Sequence of chain 1.A:
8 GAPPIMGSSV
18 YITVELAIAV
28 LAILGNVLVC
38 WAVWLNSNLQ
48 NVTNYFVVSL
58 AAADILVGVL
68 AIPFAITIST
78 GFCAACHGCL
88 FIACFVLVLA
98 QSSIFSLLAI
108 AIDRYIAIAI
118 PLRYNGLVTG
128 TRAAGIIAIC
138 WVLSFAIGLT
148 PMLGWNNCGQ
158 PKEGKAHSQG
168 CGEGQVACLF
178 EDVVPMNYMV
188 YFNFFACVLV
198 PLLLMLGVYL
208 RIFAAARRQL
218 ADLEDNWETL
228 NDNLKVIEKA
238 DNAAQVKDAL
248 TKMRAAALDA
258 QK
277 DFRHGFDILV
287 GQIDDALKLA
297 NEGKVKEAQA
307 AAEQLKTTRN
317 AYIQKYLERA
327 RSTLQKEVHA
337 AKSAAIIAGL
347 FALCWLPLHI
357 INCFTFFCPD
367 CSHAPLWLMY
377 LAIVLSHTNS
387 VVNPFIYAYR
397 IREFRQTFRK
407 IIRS

This protein binds this small molecule.
Small molecule (SMILES): Cc1c(C#N)cccc1-c1cc(-c2cn(Cc3cccc(C(C)(C)O)n3)nn2)nc(N)n1

Binding-site contacts:
Ligand atom C21 contacts residue HIS355 of chain 1.A at 3.3 Å.
Ligand atom C12 contacts residue ILE379 of chain 1.A at 3.5 Å (hydrophobic).
Ligand atom C14 contacts residue TYR376 of chain 1.A at 3.7 Å (hydrophobic).
Ligand atom N contacts residue ALA97 of chain 1.A at 3.5 Å.
Ligand atom C20 contacts residue ASN358 of chain 1.A at 3.3 Å.
Ligand atom C18 contacts residue LEU372 of chain 1.A at 3.5 Å (hydrophobic).
Ligand atom N2 contacts residue GLU178 of chain 1.A at 3.0 Å (salt-bridge).
Ligand atom C13 contacts residue ILE379 of chain 1.A at 3.8 Å (hydrophobic).
Ligand atom C3 contacts residue VAL93 of chain 1.A at 3.5 Å (hydrophobic).
Ligand atom C20 contacts residue MET186 of chain 1.A at 3.6 Å (hydrophobic).
Ligand atom C22 contacts residue HIS355 of chain 1.A at 3.3 Å.
Ligand atom N2 contacts residue ASN358 of chain 1.A at 2.9 Å (h-bond).
Ligand atom C6 contacts residue ASN358 of chain 1.A at 3.7 Å.
Ligand atom C10 contacts residue ALA72 of chain 1.A at 3.4 Å (hydrophobic).
Ligand atom N1 contacts residue PHE177 of chain 1.A at 3.6 Å.
Ligand atom N3 contacts residue PHE177 of chain 1.A at 3.4 Å.
Ligand atom C contacts residue TRP351 of chain 1.A at 3.3 Å (hydrophobic).
Ligand atom C10 contacts residue ILE75 of chain 1.A at 3.5 Å (hydrophobic).
Ligand atom C11 contacts residue SER76 of chain 1.A at 3.6 Å.
Ligand atom C4 contacts residue LEU354 of chain 1.A at 3.7 Å (hydrophobic).
Ligand atom C13 contacts residue TYR18 of chain 1.A at 3.7 Å (hydrophobic).
Ligand atom C contacts residue LEU94 of chain 1.A at 3.3 Å (hydrophobic).
Ligand atom C20 contacts residue LEU354 of chain 1.A at 3.7 Å (hydrophobic).
Ligand atom C6 contacts residue PHE177 of chain 1.A at 3.5 Å (hydrophobic).
Ligand atom N4 contacts residue ILE379 of chain 1.A at 3.8 Å.
Ligand atom N contacts residue TRP351 of chain 1.A at 3.6 Å.
Ligand atom C12 contacts residue TYR18 of chain 1.A at 3.3 Å (hydrophobic).
Ligand atom N contacts residue VAL93 of chain 1.A at 3.5 Å (h-bond).
Ligand atom C12 contacts residue SER76 of chain 1.A at 3.4 Å.
Ligand atom C13 contacts residue TYR376 of chain 1.A at 3.6 Å (hydrophobic).
Ligand atom N6 contacts residue ALA72 of chain 1.A at 3.7 Å.
Ligand atom C5 contacts residue LEU354 of chain 1.A at 3.8 Å (hydrophobic).
Ligand atom C11 contacts residue ILE379 of chain 1.A at 3.8 Å (hydrophobic).
Ligand atom C4 contacts residue MET186 of chain 1.A at 3.7 Å (hydrophobic).
Ligand atom C22 contacts residue TRP351 of chain 1.A at 3.6 Å (hydrophobic).
Ligand atom N1 contacts residue ASN358 of chain 1.A at 3.2 Å (h-bond).
Ligand atom C9 contacts residue ILE379 of chain 1.A at 3.5 Å (hydrophobic).
Ligand atom N contacts residue LEU94 of chain 1.A at 3.2 Å.
Ligand atom C13 contacts residue SER76 of chain 1.A at 3.6 Å.
Ligand atom C1 contacts residue TRP351 of chain 1.A at 3.4 Å (hydrophobic).